Sequence of chain 1.A:
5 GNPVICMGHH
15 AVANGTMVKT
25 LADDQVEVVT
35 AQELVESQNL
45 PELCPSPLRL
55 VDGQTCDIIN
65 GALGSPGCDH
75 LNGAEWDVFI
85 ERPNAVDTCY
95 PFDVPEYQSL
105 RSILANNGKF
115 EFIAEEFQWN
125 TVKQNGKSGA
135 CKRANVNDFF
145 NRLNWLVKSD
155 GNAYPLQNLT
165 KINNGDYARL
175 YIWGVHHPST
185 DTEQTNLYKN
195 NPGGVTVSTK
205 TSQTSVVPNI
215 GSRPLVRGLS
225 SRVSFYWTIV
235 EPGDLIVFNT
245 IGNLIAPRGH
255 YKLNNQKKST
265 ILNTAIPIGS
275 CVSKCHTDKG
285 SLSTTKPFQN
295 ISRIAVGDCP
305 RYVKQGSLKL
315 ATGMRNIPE

Binding-site contacts:
Ligand atom N2 contacts residue ASN162 of chain 1.A at 2.9 Å (h-bond).
Ligand atom C3 contacts residue ASN162 of chain 1.A at 3.7 Å.
Ligand atom C7 contacts residue THR164 of chain 1.A at 3.7 Å.
Ligand atom C8 contacts residue THR164 of chain 1.A at 4.1 Å.
Ligand atom O7 contacts residue THR164 of chain 1.A at 2.9 Å (h-bond).
Ligand atom C5 contacts residue ASN162 of chain 1.A at 3.6 Å.
Ligand atom C1 contacts residue ASN162 of chain 1.A at 1.4 Å.
Ligand atom C7 contacts residue ASN162 of chain 1.A at 3.2 Å.
Ligand atom O7 contacts residue ASN162 of chain 1.A at 3.0 Å (h-bond).
Ligand atom C4 contacts residue ASN162 of chain 1.A at 4.1 Å.
Ligand atom C2 contacts residue ASN162 of chain 1.A at 2.4 Å.
Ligand atom C7 contacts residue LEU163 of chain 1.A at 4.2 Å (hydrophobic).
Ligand atom C8 contacts residue LEU163 of chain 1.A at 3.8 Å (hydrophobic).
Ligand atom C8 contacts residue ASN162 of chain 1.A at 3.2 Å.
Ligand atom O5 contacts residue ASN162 of chain 1.A at 2.2 Å (h-bond).
Ligand atom O7 contacts residue LEU163 of chain 1.A at 3.5 Å (h-bond).

The protein below binds the small molecule below.
Small molecule (SMILES): CC(=O)N[C@@H]1[C@@H](O)[C@H](O)[C@@H](CO)O[C@H]1O